Sequence of chain 1.F:
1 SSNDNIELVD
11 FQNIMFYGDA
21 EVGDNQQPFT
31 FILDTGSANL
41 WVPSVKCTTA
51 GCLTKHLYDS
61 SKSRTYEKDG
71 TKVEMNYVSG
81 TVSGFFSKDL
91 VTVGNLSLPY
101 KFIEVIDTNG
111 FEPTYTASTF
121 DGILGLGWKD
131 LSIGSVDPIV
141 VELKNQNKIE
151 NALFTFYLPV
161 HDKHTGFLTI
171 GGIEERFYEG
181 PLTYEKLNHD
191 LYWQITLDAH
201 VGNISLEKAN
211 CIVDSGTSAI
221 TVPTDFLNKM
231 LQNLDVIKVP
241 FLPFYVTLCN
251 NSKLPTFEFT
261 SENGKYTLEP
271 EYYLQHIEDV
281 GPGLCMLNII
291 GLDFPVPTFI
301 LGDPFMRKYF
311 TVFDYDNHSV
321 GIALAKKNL

The small molecule below binds the protein below.
Small molecule (SMILES): CCCN(CCC)C(=O)c1cc(C(=O)N[C@@H](Cc2ccccc2)[C@H](O)CNC(C)(C)c2cccc(OC)c2)cc(N2CCCCS2(=O)=O)c1

Binding-site contacts:
Ligand atom C8 contacts residue LEU292 of chain 1.F at 3.6 Å (hydrophobic).
Ligand atom N1 contacts residue GLY216 of chain 1.F at 2.9 Å (h-bond).
Ligand atom O4 contacts residue VAL78 of chain 1.F at 3.6 Å.
Ligand atom C3 contacts residue ASP214 of chain 1.F at 3.7 Å.
Ligand atom C20 contacts residue ILE32 of chain 1.F at 3.5 Å (hydrophobic).
Ligand atom C35 contacts residue MET15 of chain 1.F at 3.5 Å (hydrophobic).
Ligand atom C16 contacts residue PHE111 of chain 1.F at 3.7 Å (hydrophobic).
Ligand atom C14 contacts residue GLY216 of chain 1.F at 3.5 Å.
Ligand atom C20 contacts residue GLY216 of chain 1.F at 3.5 Å.
Ligand atom C9 contacts residue ASP214 of chain 1.F at 3.4 Å.
Ligand atom C9 contacts residue THR217 of chain 1.F at 3.8 Å.
Ligand atom C13 contacts residue ASP214 of chain 1.F at 3.1 Å.
Ligand atom C24 contacts residue GLY216 of chain 1.F at 3.5 Å.
Ligand atom O2 contacts residue ASP34 of chain 1.F at 2.7 Å (salt-bridge).
Ligand atom C18 contacts residue TYR77 of chain 1.F at 3.8 Å (hydrophobic).
Ligand atom O6 contacts residue SER218 of chain 1.F at 2.9 Å (h-bond).
Ligand atom C14 contacts residue ASP34 of chain 1.F at 3.5 Å.
Ligand atom C12 contacts residue GLY36 of chain 1.F at 3.5 Å.
Ligand atom C18 contacts residue ILE123 of chain 1.F at 3.7 Å (hydrophobic).
Ligand atom C7 contacts residue ASP214 of chain 1.F at 3.3 Å.
Ligand atom C38 contacts residue SER79 of chain 1.F at 3.3 Å.
Ligand atom C13 contacts residue TYR192 of chain 1.F at 3.5 Å (hydrophobic).
Ligand atom C10 contacts residue ASP34 of chain 1.F at 3.6 Å.
Ligand atom C21 contacts residue ILE32 of chain 1.F at 3.4 Å (hydrophobic).
Ligand atom C32 contacts residue ILE290 of chain 1.F at 3.7 Å (hydrophobic).
Ligand atom N1 contacts residue THR217 of chain 1.F at 3.6 Å.
Ligand atom C1 contacts residue ILE300 of chain 1.F at 3.7 Å (hydrophobic).
Ligand atom C34 contacts residue MET15 of chain 1.F at 3.6 Å (hydrophobic).
Ligand atom C2 contacts residue THR217 of chain 1.F at 3.4 Å.
Ligand atom O5 contacts residue VAL78 of chain 1.F at 3.6 Å.
Ligand atom N4 contacts residue GLY36 of chain 1.F at 3.4 Å (h-bond).
Ligand atom O2 contacts residue SER37 of chain 1.F at 3.6 Å.
Ligand atom O2 contacts residue GLY36 of chain 1.F at 3.2 Å (h-bond).
Ligand atom C2 contacts residue ASP214 of chain 1.F at 3.2 Å.
Ligand atom O3 contacts residue VAL78 of chain 1.F at 3.7 Å.
Ligand atom C38 contacts residue THR114 of chain 1.F at 3.8 Å.
Ligand atom N4 contacts residue ASP214 of chain 1.F at 2.5 Å (salt-bridge).
Ligand atom C35 contacts residue GLY216 of chain 1.F at 3.8 Å.
Ligand atom C11 contacts residue GLY216 of chain 1.F at 3.6 Å.
Ligand atom C17 contacts residue PHE111 of chain 1.F at 3.5 Å (hydrophobic).